Binding-site contacts:
Ligand atom O03 contacts residue LYS156 of chain 2.B at 2.8 Å (salt-bridge).
Ligand atom C02 contacts residue ARG148 of chain 2.B at 3.5 Å.
Ligand atom N09 contacts residue GLU283 of chain 2.B at 4.0 Å.
Ligand atom N12 contacts residue TRP98 of chain 2.B at 4.3 Å.
Ligand atom C04 contacts residue LYS156 of chain 2.B at 1.3 Å.
Ligand atom C08 contacts residue GLN152 of chain 2.B at 4.2 Å.
Ligand atom C04 contacts residue GLY149 of chain 2.B at 4.2 Å.
Ligand atom C06 contacts residue GLU118 of chain 2.B at 4.0 Å.
Ligand atom C06 contacts residue GLN152 of chain 2.B at 3.8 Å.
Ligand atom O01 contacts residue GLN152 of chain 2.B at 2.9 Å (h-bond).
Ligand atom C08 contacts residue GLU283 of chain 2.B at 4.2 Å.
Ligand atom N11 contacts residue LEU120 of chain 2.B at 3.7 Å.
Ligand atom C02 contacts residue LYS156 of chain 2.B at 2.4 Å.
Ligand atom O03 contacts residue PRO145 of chain 2.B at 3.4 Å.
Ligand atom C02 contacts residue PRO145 of chain 2.B at 3.8 Å (hydrophobic).
Ligand atom C06 contacts residue MET154 of chain 2.B at 4.0 Å (hydrophobic).
Ligand atom C02 contacts residue PHE58 of chain 2.B at 4.1 Å (hydrophobic).
Ligand atom O03 contacts residue PHE58 of chain 2.B at 3.9 Å.
Ligand atom C07 contacts residue GLU118 of chain 2.B at 3.8 Å.
Ligand atom O03 contacts residue ARG148 of chain 2.B at 2.8 Å (salt-bridge).
Ligand atom N11 contacts residue GLU118 of chain 2.B at 2.9 Å (salt-bridge).
Ligand atom C02 contacts residue GLN152 of chain 2.B at 3.7 Å.
Ligand atom C04 contacts residue GLN152 of chain 2.B at 3.8 Å.
Ligand atom C10 contacts residue GLU118 of chain 2.B at 3.5 Å.
Ligand atom N09 contacts residue MET154 of chain 2.B at 4.1 Å.
Ligand atom O01 contacts residue PHE58 of chain 2.B at 3.6 Å.
Ligand atom O01 contacts residue ARG148 of chain 2.B at 2.9 Å (salt-bridge).
Ligand atom C02 contacts residue PHE116 of chain 2.B at 4.3 Å (hydrophobic).
Ligand atom O03 contacts residue PHE116 of chain 2.B at 3.5 Å.
Ligand atom C08 contacts residue PHE58 of chain 2.B at 4.1 Å (hydrophobic).
Ligand atom C10 contacts residue MET154 of chain 2.B at 4.1 Å (hydrophobic).
Ligand atom N12 contacts residue LYS156 of chain 2.B at 4.0 Å.
Ligand atom C07 contacts residue PHE58 of chain 2.B at 4.1 Å (hydrophobic).
Ligand atom N12 contacts residue GLU118 of chain 2.B at 2.7 Å (salt-bridge).
Ligand atom C06 contacts residue LYS156 of chain 2.B at 2.4 Å.
Ligand atom N11 contacts residue TRP98 of chain 2.B at 3.8 Å.
Ligand atom C07 contacts residue LYS156 of chain 2.B at 3.5 Å.
Ligand atom C04 contacts residue PRO145 of chain 2.B at 3.7 Å (hydrophobic).
Ligand atom C08 contacts residue LEU285 of chain 2.B at 4.3 Å (hydrophobic).
Ligand atom O01 contacts residue LYS156 of chain 2.B at 3.5 Å (salt-bridge).

The small molecule below binds the protein below.
Small molecule (SMILES): [NH2+]=C1NC[C@@H](CCC(=O)O)N1

Sequence of chain 2.B:
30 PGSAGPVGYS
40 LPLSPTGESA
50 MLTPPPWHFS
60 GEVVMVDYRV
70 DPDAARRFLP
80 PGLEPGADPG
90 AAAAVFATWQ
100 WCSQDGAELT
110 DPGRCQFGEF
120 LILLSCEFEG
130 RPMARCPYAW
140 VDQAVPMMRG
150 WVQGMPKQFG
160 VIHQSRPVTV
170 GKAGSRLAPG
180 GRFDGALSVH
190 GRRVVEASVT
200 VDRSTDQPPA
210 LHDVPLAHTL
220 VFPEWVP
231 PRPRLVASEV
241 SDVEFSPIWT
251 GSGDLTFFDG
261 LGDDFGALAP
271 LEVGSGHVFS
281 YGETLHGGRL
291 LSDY